Sequence of chain 1.C:
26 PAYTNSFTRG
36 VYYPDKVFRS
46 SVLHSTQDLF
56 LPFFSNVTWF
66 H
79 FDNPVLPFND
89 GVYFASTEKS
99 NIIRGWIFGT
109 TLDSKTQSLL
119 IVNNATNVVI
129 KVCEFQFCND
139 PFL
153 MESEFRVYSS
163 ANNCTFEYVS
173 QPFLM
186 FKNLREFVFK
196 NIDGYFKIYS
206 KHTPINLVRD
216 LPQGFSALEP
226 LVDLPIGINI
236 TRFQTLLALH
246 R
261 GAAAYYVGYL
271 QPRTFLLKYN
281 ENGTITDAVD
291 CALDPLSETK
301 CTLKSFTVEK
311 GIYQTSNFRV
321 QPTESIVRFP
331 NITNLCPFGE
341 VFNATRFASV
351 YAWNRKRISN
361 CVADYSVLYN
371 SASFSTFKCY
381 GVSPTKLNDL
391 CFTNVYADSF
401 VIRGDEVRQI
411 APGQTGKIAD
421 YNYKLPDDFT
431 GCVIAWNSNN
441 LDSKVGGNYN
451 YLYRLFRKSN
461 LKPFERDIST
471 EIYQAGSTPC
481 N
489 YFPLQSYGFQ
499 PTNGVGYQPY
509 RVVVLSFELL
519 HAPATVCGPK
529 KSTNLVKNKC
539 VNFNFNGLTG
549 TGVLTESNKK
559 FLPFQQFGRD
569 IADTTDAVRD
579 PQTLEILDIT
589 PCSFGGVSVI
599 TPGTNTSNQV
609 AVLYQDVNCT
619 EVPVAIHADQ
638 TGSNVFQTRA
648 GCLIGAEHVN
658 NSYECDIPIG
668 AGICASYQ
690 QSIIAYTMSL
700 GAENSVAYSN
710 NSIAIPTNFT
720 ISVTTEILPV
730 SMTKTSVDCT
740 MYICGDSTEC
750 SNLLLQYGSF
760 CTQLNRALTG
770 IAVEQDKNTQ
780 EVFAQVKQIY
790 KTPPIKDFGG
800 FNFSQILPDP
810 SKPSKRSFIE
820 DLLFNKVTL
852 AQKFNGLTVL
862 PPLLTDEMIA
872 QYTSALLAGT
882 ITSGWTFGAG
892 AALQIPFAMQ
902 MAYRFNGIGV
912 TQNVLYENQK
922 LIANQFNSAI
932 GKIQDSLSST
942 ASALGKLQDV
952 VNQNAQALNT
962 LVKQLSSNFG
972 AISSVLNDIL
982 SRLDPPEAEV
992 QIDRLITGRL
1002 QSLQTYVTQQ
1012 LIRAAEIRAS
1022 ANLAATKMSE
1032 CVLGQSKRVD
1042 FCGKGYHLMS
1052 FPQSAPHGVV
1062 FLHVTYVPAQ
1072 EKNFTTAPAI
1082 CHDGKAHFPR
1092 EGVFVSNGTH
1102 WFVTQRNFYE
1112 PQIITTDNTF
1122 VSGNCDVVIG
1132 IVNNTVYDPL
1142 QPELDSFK

Binding-site contacts:
Ligand atom C3 contacts residue ASN343 of chain 1.C at 3.8 Å.
Ligand atom C1 contacts residue ASN343 of chain 1.C at 1.4 Å.
Ligand atom O5 contacts residue ASN343 of chain 1.C at 2.4 Å (h-bond).
Ligand atom C7 contacts residue ASN343 of chain 1.C at 3.8 Å.
Ligand atom C2 contacts residue ASN343 of chain 1.C at 2.5 Å.
Ligand atom C8 contacts residue PHE338 of chain 1.C at 4.2 Å (hydrophobic).
Ligand atom C4 contacts residue ASN343 of chain 1.C at 4.3 Å.
Ligand atom O7 contacts residue ASN343 of chain 1.C at 4.3 Å.
Ligand atom C8 contacts residue GLY339 of chain 1.C at 3.6 Å.
Ligand atom C8 contacts residue PHE342 of chain 1.C at 3.5 Å (hydrophobic).
Ligand atom C7 contacts residue GLY339 of chain 1.C at 3.7 Å.
Ligand atom O7 contacts residue GLY339 of chain 1.C at 3.5 Å.
Ligand atom N2 contacts residue ASN343 of chain 1.C at 3.0 Å (h-bond).
Ligand atom C5 contacts residue ASN343 of chain 1.C at 3.7 Å.

This small molecule binds to this protein.
Small molecule (SMILES): CC(=O)N[C@@H]1[C@@H](O)[C@H](O)[C@@H](CO)O[C@H]1O